Sequence of chain 2.A:
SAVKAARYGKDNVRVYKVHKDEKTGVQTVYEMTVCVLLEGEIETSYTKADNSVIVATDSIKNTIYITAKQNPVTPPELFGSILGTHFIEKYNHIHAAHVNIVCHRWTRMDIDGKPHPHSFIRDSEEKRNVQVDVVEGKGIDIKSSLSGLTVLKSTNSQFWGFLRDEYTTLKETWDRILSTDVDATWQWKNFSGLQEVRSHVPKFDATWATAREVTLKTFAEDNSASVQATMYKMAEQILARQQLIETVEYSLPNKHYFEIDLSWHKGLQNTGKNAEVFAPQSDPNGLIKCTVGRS

The protein below binds the small molecule below.
Small molecule (SMILES): O=c1[nH]c(=O)c2nn[nH]c2[nH]1

Sequence of chain 1.A:
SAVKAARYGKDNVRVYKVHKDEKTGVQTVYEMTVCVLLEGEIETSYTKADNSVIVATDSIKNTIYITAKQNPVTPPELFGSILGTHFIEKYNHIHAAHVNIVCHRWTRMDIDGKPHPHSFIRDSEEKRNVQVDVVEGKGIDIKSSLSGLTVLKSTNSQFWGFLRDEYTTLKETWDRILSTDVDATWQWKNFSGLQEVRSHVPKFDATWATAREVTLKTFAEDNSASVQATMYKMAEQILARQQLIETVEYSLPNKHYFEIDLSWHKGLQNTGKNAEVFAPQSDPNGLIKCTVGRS

Binding-site contacts:
Ligand atom O2 contacts residue ARG176 of chain 2.A at 2.8 Å (salt-bridge).
Ligand atom O6 contacts residue TYR8 of chain 1.A at 3.8 Å.
Ligand atom C6 contacts residue GLN228 of chain 2.A at 3.7 Å.
Ligand atom N3 contacts residue ARG176 of chain 2.A at 3.0 Å (salt-bridge).
Ligand atom N8 contacts residue PHE159 of chain 2.A at 3.6 Å.
Ligand atom N9 contacts residue ARG176 of chain 2.A at 3.9 Å.
Ligand atom N9 contacts residue THR57 of chain 1.A at 4.1 Å.
Ligand atom C5 contacts residue THR57 of chain 1.A at 4.0 Å.
Ligand atom C2 contacts residue VAL227 of chain 2.A at 4.0 Å (hydrophobic).
Ligand atom C2 contacts residue PHE159 of chain 2.A at 3.7 Å (hydrophobic).
Ligand atom N8 contacts residue THR57 of chain 1.A at 3.3 Å (h-bond).
Ligand atom N3 contacts residue PHE159 of chain 2.A at 3.7 Å.
Ligand atom C2 contacts residue ASN254 of chain 2.A at 3.9 Å.
Ligand atom C6 contacts residue PHE159 of chain 2.A at 3.5 Å (hydrophobic).
Ligand atom O2 contacts residue SER226 of chain 2.A at 3.5 Å.
Ligand atom O2 contacts residue VAL227 of chain 2.A at 2.9 Å (h-bond).
Ligand atom N7 contacts residue THR57 of chain 1.A at 2.8 Å (h-bond).
Ligand atom C4 contacts residue PHE159 of chain 2.A at 3.4 Å (hydrophobic).
Ligand atom N9 contacts residue PHE159 of chain 2.A at 3.5 Å.
Ligand atom N8 contacts residue ALA56 of chain 1.A at 3.8 Å.
Ligand atom C4 contacts residue ARG176 of chain 2.A at 3.8 Å.
Ligand atom N7 contacts residue ALA56 of chain 1.A at 3.5 Å.
Ligand atom N3 contacts residue ASN254 of chain 2.A at 3.4 Å (h-bond).
Ligand atom O2 contacts residue PHE159 of chain 2.A at 3.9 Å.
Ligand atom O6 contacts residue THR57 of chain 1.A at 3.9 Å.
Ligand atom N1 contacts residue GLN228 of chain 2.A at 2.9 Å (h-bond).
Ligand atom O2 contacts residue GLN228 of chain 2.A at 3.8 Å.
Ligand atom N1 contacts residue PHE159 of chain 2.A at 3.6 Å.
Ligand atom C2 contacts residue ARG176 of chain 2.A at 3.6 Å.
Ligand atom O6 contacts residue ILE54 of chain 1.A at 3.5 Å.
Ligand atom N9 contacts residue LEU170 of chain 2.A at 4.0 Å.
Ligand atom O6 contacts residue GLN228 of chain 2.A at 2.9 Å (h-bond).
Ligand atom C5 contacts residue PHE159 of chain 2.A at 3.4 Å (hydrophobic).
Ligand atom O2 contacts residue ASN254 of chain 2.A at 4.1 Å.
Ligand atom O6 contacts residue PHE159 of chain 2.A at 4.0 Å.
Ligand atom C2 contacts residue GLN228 of chain 2.A at 3.8 Å.
Ligand atom N8 contacts residue LEU170 of chain 2.A at 3.8 Å.
Ligand atom N8 contacts residue ASP58 of chain 1.A at 4.0 Å.
Ligand atom N7 contacts residue PHE159 of chain 2.A at 3.6 Å.
Ligand atom C4 contacts residue ASN254 of chain 2.A at 3.9 Å.